Sequence of chain 2.A:
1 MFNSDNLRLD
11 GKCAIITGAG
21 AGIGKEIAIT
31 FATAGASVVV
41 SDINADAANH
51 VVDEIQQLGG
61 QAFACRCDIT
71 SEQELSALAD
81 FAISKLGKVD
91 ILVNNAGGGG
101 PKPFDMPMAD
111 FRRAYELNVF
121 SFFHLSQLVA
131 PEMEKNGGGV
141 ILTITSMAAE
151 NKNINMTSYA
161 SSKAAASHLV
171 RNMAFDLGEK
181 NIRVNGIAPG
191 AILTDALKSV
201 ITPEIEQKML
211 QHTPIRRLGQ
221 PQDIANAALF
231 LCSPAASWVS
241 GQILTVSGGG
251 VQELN

Binding-site contacts:
Ligand atom C18 contacts residue VAL200 of chain 2.A at 3.8 Å (hydrophobic).
Ligand atom C11 contacts residue LEU254 of chain 2.A at 3.7 Å (hydrophobic).
Ligand atom C11 contacts residue VAL200 of chain 2.A at 3.8 Å (hydrophobic).
Ligand atom C6 contacts residue NAI1 of chain 2.D at 3.4 Å.
Ligand atom O3 contacts residue ALA148 of chain 2.A at 3.4 Å.
Ligand atom C18 contacts residue LEU197 of chain 2.A at 3.9 Å (hydrophobic).
Ligand atom O24 contacts residue GLY99 of chain 2.A at 3.3 Å (h-bond).
Ligand atom C10 contacts residue GLN252 of chain 2.A at 4.0 Å.
Ligand atom C3 contacts residue GLN252 of chain 2.A at 3.5 Å.
Ligand atom O7 contacts residue SER146 of chain 2.A at 2.7 Å (h-bond).
Ligand atom C7 contacts residue SER146 of chain 2.A at 3.5 Å.
Ligand atom O7 contacts residue TYR159 of chain 2.A at 2.6 Å (h-bond).
Ligand atom C16 contacts residue TYR159 of chain 2.A at 3.6 Å (hydrophobic).
Ligand atom C2 contacts residue GLN252 of chain 2.A at 3.8 Å.
Ligand atom C15 contacts residue NAI1 of chain 2.D at 3.7 Å.
Ligand atom O24 contacts residue GLY98 of chain 2.A at 3.9 Å.
Ligand atom C18 contacts residue ALA196 of chain 2.A at 3.5 Å (hydrophobic).
Ligand atom C5 contacts residue GLN252 of chain 2.A at 3.9 Å.
Ligand atom C12 contacts residue VAL200 of chain 2.A at 3.7 Å (hydrophobic).
Ligand atom O7 contacts residue NAI1 of chain 2.D at 3.1 Å.
Ligand atom C4 contacts residue ALA148 of chain 2.A at 3.9 Å (hydrophobic).
Ligand atom C3 contacts residue ASN151 of chain 2.A at 3.5 Å.
Ligand atom C21 contacts residue PRO101 of chain 2.A at 3.8 Å (hydrophobic).
Ligand atom C1 contacts residue GLN252 of chain 2.A at 3.4 Å.
Ligand atom C22 contacts residue GLY100 of chain 2.A at 3.9 Å.
Ligand atom C24 contacts residue GLY99 of chain 2.A at 3.8 Å.
Ligand atom C19 contacts residue LEU197 of chain 2.A at 3.7 Å (hydrophobic).
Ligand atom C19 contacts residue MET209 of chain 2.A at 3.8 Å (hydrophobic).
Ligand atom C6 contacts residue PRO189 of chain 2.A at 3.9 Å (hydrophobic).
Ligand atom C1 contacts residue LEU254 of chain 2.A at 3.9 Å (hydrophobic).
Ligand atom C7 contacts residue NAI1 of chain 2.D at 3.3 Å.
Ligand atom C4 contacts residue SER146 of chain 2.A at 3.9 Å.
Ligand atom C6 contacts residue SER146 of chain 2.A at 3.7 Å.
Ligand atom N25 contacts residue GLY99 of chain 2.A at 3.6 Å (h-bond).
Ligand atom C21 contacts residue VAL200 of chain 2.A at 3.9 Å (hydrophobic).
Ligand atom C1 contacts residue GLU253 of chain 2.A at 4.0 Å.
Ligand atom C7 contacts residue TYR159 of chain 2.A at 3.7 Å (hydrophobic).
Ligand atom O3 contacts residue ASN151 of chain 2.A at 2.8 Å (h-bond).
Ligand atom C15 contacts residue TYR159 of chain 2.A at 3.2 Å (hydrophobic).
Ligand atom C14 contacts residue TYR159 of chain 2.A at 3.5 Å (hydrophobic).

A protein and the small-molecule ligand that binds it are described below.
Small molecule (SMILES): C[C@H](CCC(=O)NCC(=O)O)[C@H]1CC[C@H]2[C@@H]3C(O)C[C@@H]4C[C@H](O)CC[C@]4(C)[C@H]3CC[C@]12C